Binding-site contacts:
Ligand atom C8 contacts residue ASN49 of chain 1.B at 4.2 Å.
Ligand atom O7 contacts residue PHE78 of chain 1.B at 4.2 Å.
Ligand atom C1 contacts residue ASN80 of chain 1.B at 1.5 Å.
Ligand atom C1 contacts residue TYR47 of chain 1.B at 4.5 Å (hydrophobic).
Ligand atom C3 contacts residue ASN80 of chain 1.B at 3.8 Å.
Ligand atom O6 contacts residue TYR47 of chain 1.B at 4.4 Å.
Ligand atom C8 contacts residue SER79 of chain 1.B at 3.9 Å.
Ligand atom C8 contacts residue ASN80 of chain 1.B at 3.6 Å.
Ligand atom N2 contacts residue ASN80 of chain 1.B at 2.9 Å (h-bond).
Ligand atom O7 contacts residue ASN80 of chain 1.B at 3.2 Å (h-bond).
Ligand atom C8 contacts residue PHE78 of chain 1.B at 3.7 Å (hydrophobic).
Ligand atom O5 contacts residue ASN80 of chain 1.B at 2.4 Å (h-bond).
Ligand atom C4 contacts residue ASN80 of chain 1.B at 4.3 Å.
Ligand atom C7 contacts residue PHE78 of chain 1.B at 4.4 Å (hydrophobic).
Ligand atom C2 contacts residue ASN80 of chain 1.B at 2.5 Å.
Ligand atom C7 contacts residue ASN80 of chain 1.B at 3.2 Å.
Ligand atom C5 contacts residue ASN80 of chain 1.B at 3.7 Å.
Ligand atom C8 contacts residue THR48 of chain 1.B at 4.4 Å.

Sequence of chain 1.B:
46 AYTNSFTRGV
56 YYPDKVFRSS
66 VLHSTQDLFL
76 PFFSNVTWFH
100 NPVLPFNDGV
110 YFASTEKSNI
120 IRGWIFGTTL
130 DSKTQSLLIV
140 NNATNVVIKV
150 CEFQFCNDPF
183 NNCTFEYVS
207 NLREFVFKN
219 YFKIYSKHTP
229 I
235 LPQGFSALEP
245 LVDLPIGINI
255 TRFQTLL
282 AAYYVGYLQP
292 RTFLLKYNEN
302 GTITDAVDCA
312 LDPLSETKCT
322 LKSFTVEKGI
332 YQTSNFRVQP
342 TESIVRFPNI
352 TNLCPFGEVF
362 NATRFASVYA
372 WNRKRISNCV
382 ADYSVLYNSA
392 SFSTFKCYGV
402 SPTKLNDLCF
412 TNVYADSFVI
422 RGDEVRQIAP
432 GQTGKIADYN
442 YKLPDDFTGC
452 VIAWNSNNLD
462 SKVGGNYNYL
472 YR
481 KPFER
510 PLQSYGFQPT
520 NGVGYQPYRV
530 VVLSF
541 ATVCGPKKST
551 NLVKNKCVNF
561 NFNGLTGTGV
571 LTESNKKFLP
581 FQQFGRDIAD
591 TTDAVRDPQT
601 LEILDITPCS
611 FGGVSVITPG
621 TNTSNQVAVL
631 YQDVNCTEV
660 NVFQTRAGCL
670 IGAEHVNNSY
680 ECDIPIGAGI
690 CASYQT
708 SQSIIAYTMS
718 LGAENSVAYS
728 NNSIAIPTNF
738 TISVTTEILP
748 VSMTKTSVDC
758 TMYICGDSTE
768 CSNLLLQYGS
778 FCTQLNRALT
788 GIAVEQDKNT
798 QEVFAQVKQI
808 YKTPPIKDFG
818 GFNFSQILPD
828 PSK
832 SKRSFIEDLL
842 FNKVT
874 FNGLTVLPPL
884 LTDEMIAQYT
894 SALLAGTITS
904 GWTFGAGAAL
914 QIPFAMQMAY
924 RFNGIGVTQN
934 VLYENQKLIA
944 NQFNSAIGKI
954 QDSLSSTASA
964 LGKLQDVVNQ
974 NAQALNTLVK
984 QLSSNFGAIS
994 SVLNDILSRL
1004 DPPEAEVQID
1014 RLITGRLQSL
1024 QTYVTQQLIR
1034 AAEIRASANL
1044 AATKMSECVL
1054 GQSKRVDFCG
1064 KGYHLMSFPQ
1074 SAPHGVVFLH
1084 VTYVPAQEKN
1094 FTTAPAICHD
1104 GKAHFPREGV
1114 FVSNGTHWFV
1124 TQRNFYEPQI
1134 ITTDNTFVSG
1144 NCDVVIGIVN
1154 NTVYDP

The protein below binds the small molecule below.
Small molecule (SMILES): CC(=O)N[C@@H]1[C@@H](O)[C@H](O)[C@@H](CO)O[C@H]1O